A small-molecule ligand and the protein it binds are described below.
Small molecule (SMILES): CC(=O)N[C@H]1[C@H](O[C@H]2[C@H](O)[C@@H](NC(C)=O)CO[C@@H]2CO)O[C@H](CO)[C@@H](O)[C@@H]1O

Binding-site contacts:
Ligand atom C1 contacts residue ASN781 of chain 1.C at 1.4 Å.
Ligand atom O6 contacts residue SER783 of chain 1.C at 4.4 Å.
Ligand atom C5 contacts residue SER783 of chain 1.C at 3.3 Å.
Ligand atom C1 contacts residue SER783 of chain 1.C at 3.6 Å.
Ligand atom O6 contacts residue GLN784 of chain 1.C at 4.2 Å.
Ligand atom O7 contacts residue ASN781 of chain 1.C at 4.2 Å.
Ligand atom C6 contacts residue GLN784 of chain 1.C at 3.8 Å.
Ligand atom C4 contacts residue ASN781 of chain 1.C at 4.2 Å.
Ligand atom C5 contacts residue ASN781 of chain 1.C at 3.6 Å.
Ligand atom C2 contacts residue ASN781 of chain 1.C at 2.4 Å.
Ligand atom C6 contacts residue SER783 of chain 1.C at 3.7 Å.
Ligand atom C3 contacts residue ASN781 of chain 1.C at 3.8 Å.
Ligand atom O5 contacts residue SER783 of chain 1.C at 3.3 Å (h-bond).
Ligand atom N2 contacts residue ASN781 of chain 1.C at 2.9 Å (h-bond).
Ligand atom O5 contacts residue ASN781 of chain 1.C at 2.3 Å (h-bond).
Ligand atom C7 contacts residue ASN781 of chain 1.C at 3.8 Å.

Sequence of chain 1.C:
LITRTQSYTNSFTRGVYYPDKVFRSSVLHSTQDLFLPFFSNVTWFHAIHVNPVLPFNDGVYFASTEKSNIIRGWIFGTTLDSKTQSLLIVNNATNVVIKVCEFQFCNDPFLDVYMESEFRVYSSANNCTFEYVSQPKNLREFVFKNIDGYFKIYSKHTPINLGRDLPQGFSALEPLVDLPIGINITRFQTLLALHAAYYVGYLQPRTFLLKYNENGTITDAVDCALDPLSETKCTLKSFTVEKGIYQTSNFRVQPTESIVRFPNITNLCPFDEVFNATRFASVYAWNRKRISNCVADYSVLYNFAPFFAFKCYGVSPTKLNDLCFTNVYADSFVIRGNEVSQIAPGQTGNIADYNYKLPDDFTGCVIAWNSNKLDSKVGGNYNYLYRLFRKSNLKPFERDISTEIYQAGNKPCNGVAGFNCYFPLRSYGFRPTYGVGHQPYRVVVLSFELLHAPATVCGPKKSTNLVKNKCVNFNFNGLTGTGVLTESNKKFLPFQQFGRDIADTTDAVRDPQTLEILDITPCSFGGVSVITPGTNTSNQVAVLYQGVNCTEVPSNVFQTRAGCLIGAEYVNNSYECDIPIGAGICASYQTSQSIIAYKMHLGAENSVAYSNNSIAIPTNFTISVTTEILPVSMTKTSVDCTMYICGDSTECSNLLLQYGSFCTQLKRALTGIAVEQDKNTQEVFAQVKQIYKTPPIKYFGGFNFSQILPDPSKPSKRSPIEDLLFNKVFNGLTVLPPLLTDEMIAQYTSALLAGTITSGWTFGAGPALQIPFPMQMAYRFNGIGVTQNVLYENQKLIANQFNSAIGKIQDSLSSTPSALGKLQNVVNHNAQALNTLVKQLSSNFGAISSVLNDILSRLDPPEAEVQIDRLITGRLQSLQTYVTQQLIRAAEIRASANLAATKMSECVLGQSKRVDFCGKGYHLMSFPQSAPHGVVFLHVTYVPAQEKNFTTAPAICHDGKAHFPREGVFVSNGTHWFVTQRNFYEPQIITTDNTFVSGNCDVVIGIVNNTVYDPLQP